This small molecule binds to this protein.
Small molecule (SMILES): COC(=O)[C@@H](N)Cc1c[nH]c[nH+]1

Sequence of chain 2.E:
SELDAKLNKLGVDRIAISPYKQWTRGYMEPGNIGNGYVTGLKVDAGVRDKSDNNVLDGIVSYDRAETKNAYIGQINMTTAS

Sequence of chain 2.A:
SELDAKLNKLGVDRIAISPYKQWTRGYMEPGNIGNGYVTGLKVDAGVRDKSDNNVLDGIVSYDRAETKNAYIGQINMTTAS

Binding-site contacts:
Ligand atom CE1 contacts residue GLU66 of chain 2.A at 3.6 Å.
Ligand atom CE1 contacts residue TYR62 of chain 2.A at 3.7 Å (hydrophobic).
Ligand atom CM contacts residue ASN73 of chain 2.F at 3.6 Å.
Ligand atom CE1 contacts residue PHE2 of chain 2.F at 3.8 Å (hydrophobic).
Ligand atom CB contacts residue PHE114 of chain 2.F at 3.9 Å (hydrophobic).
Ligand atom N contacts residue SER81 of chain 2.E at 4.0 Å.
Ligand atom O contacts residue PHE114 of chain 2.F at 3.0 Å (h-bond).
Ligand atom CE1 contacts residue SER81 of chain 2.E at 3.6 Å.
Ligand atom O contacts residue GLU116 of chain 2.F at 3.2 Å (salt-bridge).
Ligand atom CD2 contacts residue PYR1 of chain 2.F at 4.0 Å.
Ligand atom C contacts residue PHE114 of chain 2.F at 3.8 Å (hydrophobic).
Ligand atom N contacts residue PHE2 of chain 2.F at 3.6 Å (h-bond).
Ligand atom N contacts residue PHE114 of chain 2.F at 2.9 Å (h-bond).
Ligand atom CE1 contacts residue ASP63 of chain 2.A at 3.4 Å.
Ligand atom ND1 contacts residue SER81 of chain 2.E at 2.6 Å (h-bond).
Ligand atom CB contacts residue ILE59 of chain 2.A at 4.2 Å (hydrophobic).
Ligand atom CM contacts residue SER81 of chain 2.E at 4.1 Å.
Ligand atom CM contacts residue GLU116 of chain 2.F at 3.4 Å.
Ligand atom CG contacts residue SER81 of chain 2.E at 3.2 Å.
Ligand atom CM contacts residue ALA80 of chain 2.E at 3.5 Å (hydrophobic).
Ligand atom NE2 contacts residue PHE2 of chain 2.F at 3.1 Å.
Ligand atom NE2 contacts residue ASP63 of chain 2.A at 2.7 Å (salt-bridge).
Ligand atom CD2 contacts residue PHE114 of chain 2.F at 4.1 Å (hydrophobic).
Ligand atom CM contacts residue ALA72 of chain 2.F at 3.8 Å (hydrophobic).
Ligand atom ND1 contacts residue TYR62 of chain 2.A at 3.6 Å.
Ligand atom CB contacts residue SER81 of chain 2.E at 3.4 Å.
Ligand atom CG contacts residue PYR1 of chain 2.F at 3.6 Å.
Ligand atom CD2 contacts residue PHE2 of chain 2.F at 3.6 Å (hydrophobic).
Ligand atom OXT contacts residue LYS74 of chain 2.F at 3.8 Å.
Ligand atom O contacts residue VAL115 of chain 2.F at 3.3 Å.
Ligand atom CD2 contacts residue ASP63 of chain 2.A at 3.8 Å.
Ligand atom CM contacts residue LYS74 of chain 2.F at 4.0 Å.
Ligand atom OXT contacts residue GLU116 of chain 2.F at 3.6 Å.
Ligand atom C contacts residue PYR1 of chain 2.F at 3.5 Å.
Ligand atom CA contacts residue PYR1 of chain 2.F at 2.4 Å.
Ligand atom CA contacts residue PHE114 of chain 2.F at 3.8 Å (hydrophobic).
Ligand atom N contacts residue PYR1 of chain 2.F at 1.3 Å.
Ligand atom CA contacts residue SER81 of chain 2.E at 3.3 Å.
Ligand atom CB contacts residue PYR1 of chain 2.F at 3.5 Å.
Ligand atom O contacts residue PYR1 of chain 2.F at 4.0 Å.

Sequence of chain 2.F:
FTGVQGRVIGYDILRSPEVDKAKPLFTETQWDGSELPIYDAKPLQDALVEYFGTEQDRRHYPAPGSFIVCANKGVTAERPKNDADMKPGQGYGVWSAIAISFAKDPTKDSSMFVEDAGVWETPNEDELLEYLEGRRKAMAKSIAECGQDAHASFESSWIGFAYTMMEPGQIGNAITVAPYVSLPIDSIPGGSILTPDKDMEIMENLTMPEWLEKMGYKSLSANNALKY